Binding-site contacts:
Ligand atom C4 contacts residue ALA107 of chain 1.A at 3.8 Å (hydrophobic).
Ligand atom O6 contacts residue TRP62 of chain 1.A at 4.1 Å.
Ligand atom O4 contacts residue ALA107 of chain 1.A at 2.5 Å (h-bond).
Ligand atom C6 contacts residue ASN59 of chain 1.A at 2.9 Å.
Ligand atom C5 contacts residue ALA107 of chain 1.A at 4.0 Å (hydrophobic).
Ligand atom C2 contacts residue ASP52 of chain 1.A at 3.6 Å.
Ligand atom C7 contacts residue ASN46 of chain 1.A at 4.3 Å.
Ligand atom C3 contacts residue GLN57 of chain 1.A at 3.8 Å.
Ligand atom C1 contacts residue ASP52 of chain 1.A at 3.9 Å.
Ligand atom C2 contacts residue GLN57 of chain 1.A at 4.3 Å.
Ligand atom C4 contacts residue ASN59 of chain 1.A at 4.2 Å.
Ligand atom C3 contacts residue VAL109 of chain 1.A at 4.2 Å (hydrophobic).
Ligand atom O6 contacts residue ASN59 of chain 1.A at 3.3 Å (h-bond).
Ligand atom O4 contacts residue TRP108 of chain 1.A at 3.8 Å.
Ligand atom O4 contacts residue GLN57 of chain 1.A at 4.1 Å.
Ligand atom O3 contacts residue VAL109 of chain 1.A at 4.2 Å.
Ligand atom C3 contacts residue ALA107 of chain 1.A at 4.4 Å (hydrophobic).
Ligand atom O5 contacts residue ASN59 of chain 1.A at 3.0 Å (h-bond).
Ligand atom O3 contacts residue GLU35 of chain 1.A at 3.7 Å.
Ligand atom C2 contacts residue ASN46 of chain 1.A at 4.3 Å.
Ligand atom C4 contacts residue GLN57 of chain 1.A at 3.5 Å.
Ligand atom C6 contacts residue ALA107 of chain 1.A at 4.0 Å (hydrophobic).
Ligand atom O7 contacts residue GLU35 of chain 1.A at 4.0 Å.
Ligand atom O7 contacts residue ASN46 of chain 1.A at 4.3 Å.
Ligand atom C7 contacts residue ASP52 of chain 1.A at 3.8 Å.
Ligand atom O7 contacts residue GLN57 of chain 1.A at 3.7 Å.
Ligand atom O5 contacts residue ASP52 of chain 1.A at 3.8 Å.
Ligand atom C7 contacts residue VAL109 of chain 1.A at 4.3 Å (hydrophobic).
Ligand atom C8 contacts residue VAL109 of chain 1.A at 4.1 Å (hydrophobic).
Ligand atom C5 contacts residue ASN59 of chain 1.A at 3.5 Å.
Ligand atom O3 contacts residue GLN57 of chain 1.A at 3.1 Å (h-bond).
Ligand atom N2 contacts residue ASP52 of chain 1.A at 3.8 Å.
Ligand atom C1 contacts residue ASN59 of chain 1.A at 4.3 Å.
Ligand atom C1 contacts residue ASN46 of chain 1.A at 4.0 Å.
Ligand atom O7 contacts residue ASP52 of chain 1.A at 3.2 Å (salt-bridge).
Ligand atom N2 contacts residue VAL109 of chain 1.A at 4.5 Å.
Ligand atom O4 contacts residue VAL109 of chain 1.A at 4.3 Å.
Ligand atom N2 contacts residue ASN46 of chain 1.A at 4.3 Å.

Sequence of chain 1.A:
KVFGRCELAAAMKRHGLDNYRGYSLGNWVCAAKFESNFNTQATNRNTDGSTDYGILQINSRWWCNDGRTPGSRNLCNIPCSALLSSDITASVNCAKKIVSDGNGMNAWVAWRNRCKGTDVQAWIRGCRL

A protein and the small-molecule ligand that binds it are described below.
Small molecule (SMILES): CC(=O)N[C@@H]1[C@@H](O)[C@H](O)[C@@H](CO)O[C@@H]1O